Binding-site contacts:
Ligand atom C8 contacts residue SER137 of chain 1.A at 4.2 Å.
Ligand atom N2 contacts residue CYS184 of chain 1.A at 2.8 Å (h-bond).
Ligand atom C6 contacts residue LEU136 of chain 1.A at 3.7 Å (hydrophobic).
Ligand atom C9 contacts residue VAL174 of chain 1.A at 3.7 Å (hydrophobic).
Ligand atom C4 contacts residue SER137 of chain 1.A at 4.3 Å.
Ligand atom C5 contacts residue SER137 of chain 1.A at 3.3 Å.
Ligand atom C8 contacts residue LEU136 of chain 1.A at 3.7 Å (hydrophobic).
Ligand atom C9 contacts residue ASN167 of chain 1.A at 3.8 Å.
Ligand atom N2 contacts residue ASN141 of chain 1.A at 3.4 Å (h-bond).
Ligand atom C5 contacts residue MET138 of chain 1.A at 3.4 Å (hydrophobic).
Ligand atom C7 contacts residue PRO166 of chain 1.A at 3.5 Å (hydrophobic).
Ligand atom C10 contacts residue VAL174 of chain 1.A at 4.2 Å (hydrophobic).
Ligand atom C8 contacts residue ASN167 of chain 1.A at 3.7 Å.
Ligand atom S2 contacts residue MET138 of chain 1.A at 4.0 Å.
Ligand atom C5 contacts residue CYS184 of chain 1.A at 3.2 Å (hydrophobic).
Ligand atom C4 contacts residue CYS184 of chain 1.A at 1.8 Å (hydrophobic).
Ligand atom C7 contacts residue GLY135 of chain 1.A at 3.9 Å.
Ligand atom C8 contacts residue PRO166 of chain 1.A at 3.8 Å (hydrophobic).
Ligand atom C6 contacts residue VAL174 of chain 1.A at 4.0 Å (hydrophobic).
Ligand atom C7 contacts residue SER137 of chain 1.A at 3.7 Å.
Ligand atom C10 contacts residue CYS184 of chain 1.A at 3.2 Å (hydrophobic).
Ligand atom C8 contacts residue VAL174 of chain 1.A at 3.4 Å (hydrophobic).
Ligand atom C9 contacts residue SER137 of chain 1.A at 4.3 Å.
Ligand atom C6 contacts residue SER137 of chain 1.A at 3.5 Å.
Ligand atom C5 contacts residue VAL174 of chain 1.A at 4.3 Å (hydrophobic).
Ligand atom S2 contacts residue ASN141 of chain 1.A at 3.4 Å (h-bond).
Ligand atom N2 contacts residue MET138 of chain 1.A at 3.3 Å (h-bond).
Ligand atom S2 contacts residue CYS184 of chain 1.A at 3.0 Å (h-bond).
Ligand atom C10 contacts residue MET138 of chain 1.A at 3.6 Å (hydrophobic).
Ligand atom C6 contacts residue MET138 of chain 1.A at 4.2 Å (hydrophobic).
Ligand atom C10 contacts residue SER137 of chain 1.A at 3.8 Å.
Ligand atom C7 contacts residue VAL174 of chain 1.A at 3.5 Å (hydrophobic).
Ligand atom C7 contacts residue LEU136 of chain 1.A at 3.4 Å (hydrophobic).
Ligand atom C4 contacts residue MET138 of chain 1.A at 3.7 Å (hydrophobic).
Ligand atom S2 contacts residue VAL188 of chain 1.A at 3.9 Å.
Ligand atom N2 contacts residue SER137 of chain 1.A at 3.2 Å (h-bond).
Ligand atom C6 contacts residue CYS165 of chain 1.A at 4.0 Å (hydrophobic).
Ligand atom C7 contacts residue CYS165 of chain 1.A at 3.9 Å (hydrophobic).
Ligand atom C4 contacts residue ASN141 of chain 1.A at 3.8 Å.
Ligand atom C6 contacts residue GLY135 of chain 1.A at 3.4 Å.

Sequence of chain 1.A:
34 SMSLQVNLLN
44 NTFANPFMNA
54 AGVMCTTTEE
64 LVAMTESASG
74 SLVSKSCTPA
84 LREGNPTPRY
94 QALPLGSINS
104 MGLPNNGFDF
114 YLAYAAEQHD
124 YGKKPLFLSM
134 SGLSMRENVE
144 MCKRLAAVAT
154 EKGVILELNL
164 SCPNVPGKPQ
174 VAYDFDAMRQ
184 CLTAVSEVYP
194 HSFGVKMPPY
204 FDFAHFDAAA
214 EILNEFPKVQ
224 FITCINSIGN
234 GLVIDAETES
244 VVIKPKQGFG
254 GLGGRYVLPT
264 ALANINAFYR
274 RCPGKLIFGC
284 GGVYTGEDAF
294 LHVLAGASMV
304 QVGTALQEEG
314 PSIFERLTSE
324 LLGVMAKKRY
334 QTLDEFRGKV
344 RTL

A protein and the small-molecule ligand that binds it are described below.
Small molecule (SMILES): S=CNc1ccccc1